Binding-site contacts:
Ligand atom C2 contacts residue THR124 of chain 1.A at 3.3 Å.
Ligand atom C1 contacts residue ASN125 of chain 1.A at 3.7 Å.
Ligand atom C5 contacts residue ASN125 of chain 1.A at 3.6 Å.
Ligand atom C5 contacts residue ASN122 of chain 1.A at 3.7 Å.
Ligand atom O5 contacts residue ASN125 of chain 1.A at 3.8 Å.
Ligand atom C6 contacts residue VAL127 of chain 1.A at 3.8 Å (hydrophobic).
Ligand atom O5 contacts residue VAL127 of chain 1.A at 4.1 Å.
Ligand atom O3 contacts residue THR124 of chain 1.A at 4.5 Å.
Ligand atom O7 contacts residue ASN122 of chain 1.A at 3.4 Å (h-bond).
Ligand atom C1 contacts residue ASN122 of chain 1.A at 1.4 Å.
Ligand atom O5 contacts residue THR124 of chain 1.A at 4.3 Å.
Ligand atom N2 contacts residue THR124 of chain 1.A at 2.8 Å (h-bond).
Ligand atom C8 contacts residue ASN122 of chain 1.A at 4.4 Å.
Ligand atom C7 contacts residue ASN122 of chain 1.A at 3.3 Å.
Ligand atom C4 contacts residue ASN122 of chain 1.A at 4.2 Å.
Ligand atom O5 contacts residue ASN122 of chain 1.A at 2.4 Å (h-bond).
Ligand atom C3 contacts residue THR124 of chain 1.A at 3.6 Å.
Ligand atom N2 contacts residue ASN122 of chain 1.A at 2.9 Å (h-bond).
Ligand atom C7 contacts residue THR124 of chain 1.A at 3.8 Å.
Ligand atom C6 contacts residue VAL171 of chain 1.A at 4.2 Å (hydrophobic).
Ligand atom C6 contacts residue ASN125 of chain 1.A at 4.3 Å.
Ligand atom C8 contacts residue THR124 of chain 1.A at 3.8 Å.
Ligand atom O6 contacts residue VAL127 of chain 1.A at 4.2 Å.
Ligand atom C2 contacts residue ASN122 of chain 1.A at 2.5 Å.
Ligand atom C1 contacts residue THR124 of chain 1.A at 3.2 Å.
Ligand atom C3 contacts residue ASN122 of chain 1.A at 3.8 Å.

Sequence of chain 1.A:
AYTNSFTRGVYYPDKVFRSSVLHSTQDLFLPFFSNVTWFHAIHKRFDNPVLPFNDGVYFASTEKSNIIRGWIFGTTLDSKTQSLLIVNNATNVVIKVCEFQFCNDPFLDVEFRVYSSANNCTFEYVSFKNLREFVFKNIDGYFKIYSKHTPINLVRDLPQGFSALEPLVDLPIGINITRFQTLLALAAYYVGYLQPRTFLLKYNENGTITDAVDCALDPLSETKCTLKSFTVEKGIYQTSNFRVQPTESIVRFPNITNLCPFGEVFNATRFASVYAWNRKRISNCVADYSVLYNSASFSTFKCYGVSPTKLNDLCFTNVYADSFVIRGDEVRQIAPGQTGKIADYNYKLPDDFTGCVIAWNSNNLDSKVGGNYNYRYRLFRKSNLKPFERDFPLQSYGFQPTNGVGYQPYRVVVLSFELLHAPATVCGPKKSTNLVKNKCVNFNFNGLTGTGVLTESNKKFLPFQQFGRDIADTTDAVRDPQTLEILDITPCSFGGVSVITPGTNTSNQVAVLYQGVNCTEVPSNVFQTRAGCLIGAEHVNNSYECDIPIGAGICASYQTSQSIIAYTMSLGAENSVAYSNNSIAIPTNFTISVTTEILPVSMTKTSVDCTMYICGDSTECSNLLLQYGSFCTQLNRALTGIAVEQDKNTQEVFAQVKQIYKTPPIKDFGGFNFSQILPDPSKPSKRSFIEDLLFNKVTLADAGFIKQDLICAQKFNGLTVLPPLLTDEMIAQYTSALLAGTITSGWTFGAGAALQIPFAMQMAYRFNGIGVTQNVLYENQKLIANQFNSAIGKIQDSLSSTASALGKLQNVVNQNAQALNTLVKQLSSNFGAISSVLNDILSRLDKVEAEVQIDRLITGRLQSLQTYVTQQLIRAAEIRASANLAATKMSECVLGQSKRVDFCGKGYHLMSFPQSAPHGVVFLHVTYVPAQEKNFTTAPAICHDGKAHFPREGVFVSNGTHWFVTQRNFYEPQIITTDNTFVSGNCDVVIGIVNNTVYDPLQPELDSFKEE

This small molecule binds to this protein.
Small molecule (SMILES): CC(=O)N[C@@H]1[C@@H](O)[C@H](O)[C@@H](CO)O[C@H]1O